Binding-site contacts:
Ligand atom C10 contacts residue MET164 of chain 1.B at 3.5 Å (hydrophobic).
Ligand atom C11 contacts residue MET164 of chain 1.B at 3.3 Å (hydrophobic).
Ligand atom F1 contacts residue ARG251 of chain 1.B at 2.9 Å.
Ligand atom C2 contacts residue ARG251 of chain 1.B at 3.4 Å.
Ligand atom C14 contacts residue TRP407 of chain 1.A at 3.4 Å (hydrophobic).
Ligand atom C3 contacts residue ILE163 of chain 1.B at 3.8 Å (hydrophobic).
Ligand atom C8 contacts residue ARG162 of chain 1.B at 2.9 Å.
Ligand atom C9 contacts residue TYR159 of chain 1.B at 3.3 Å (hydrophobic).
Ligand atom C12 contacts residue ARG156 of chain 1.B at 3.7 Å.
Ligand atom C7 contacts residue ARG156 of chain 1.B at 3.8 Å.
Ligand atom C5 contacts residue ARG162 of chain 1.B at 3.7 Å.
Ligand atom C8 contacts residue PRO160 of chain 1.B at 3.7 Å (hydrophobic).
Ligand atom C6 contacts residue ARG162 of chain 1.B at 3.6 Å.
Ligand atom C6 contacts residue ASP197 of chain 1.B at 3.7 Å.
Ligand atom C11 contacts residue ASN195 of chain 1.B at 3.3 Å.
Ligand atom C10 contacts residue ILE155 of chain 1.B at 3.7 Å (hydrophobic).
Ligand atom C8 contacts residue TYR159 of chain 1.B at 3.3 Å (hydrophobic).
Ligand atom C9 contacts residue ARG156 of chain 1.B at 3.6 Å.
Ligand atom C6 contacts residue ARG156 of chain 1.B at 3.8 Å.
Ligand atom N1 contacts residue ARG162 of chain 1.B at 2.7 Å (salt-bridge).
Ligand atom C1 contacts residue ILE163 of chain 1.B at 3.6 Å (hydrophobic).
Ligand atom C2 contacts residue ARG162 of chain 1.B at 3.8 Å.
Ligand atom C4 contacts residue ARG162 of chain 1.B at 3.7 Å.
Ligand atom F1 contacts residue ILE163 of chain 1.B at 3.6 Å.
Ligand atom C3 contacts residue ARG162 of chain 1.B at 3.0 Å.
Ligand atom N1 contacts residue PRO160 of chain 1.B at 3.4 Å (h-bond).
Ligand atom C13 contacts residue ASP197 of chain 1.B at 3.1 Å.
Ligand atom C10 contacts residue ARG156 of chain 1.B at 3.4 Å.
Ligand atom C11 contacts residue ARG156 of chain 1.B at 3.5 Å.
Ligand atom C4 contacts residue ASP197 of chain 1.B at 3.4 Å.
Ligand atom C2 contacts residue ASP161 of chain 1.B at 3.7 Å.
Ligand atom C12 contacts residue MET164 of chain 1.B at 3.5 Å (hydrophobic).
Ligand atom C5 contacts residue ASP197 of chain 1.B at 3.1 Å.
Ligand atom C2 contacts residue ILE163 of chain 1.B at 3.8 Å (hydrophobic).
Ligand atom N1 contacts residue ASP197 of chain 1.B at 3.3 Å (salt-bridge).
Ligand atom C9 contacts residue ARG162 of chain 1.B at 3.7 Å.
Ligand atom C7 contacts residue ARG162 of chain 1.B at 3.5 Å.
Ligand atom C12 contacts residue ASN195 of chain 1.B at 3.1 Å.
Ligand atom C3 contacts residue ASP161 of chain 1.B at 3.5 Å.
Ligand atom C6 contacts residue PRO160 of chain 1.B at 3.6 Å (hydrophobic).

Sequence of chain 1.A:
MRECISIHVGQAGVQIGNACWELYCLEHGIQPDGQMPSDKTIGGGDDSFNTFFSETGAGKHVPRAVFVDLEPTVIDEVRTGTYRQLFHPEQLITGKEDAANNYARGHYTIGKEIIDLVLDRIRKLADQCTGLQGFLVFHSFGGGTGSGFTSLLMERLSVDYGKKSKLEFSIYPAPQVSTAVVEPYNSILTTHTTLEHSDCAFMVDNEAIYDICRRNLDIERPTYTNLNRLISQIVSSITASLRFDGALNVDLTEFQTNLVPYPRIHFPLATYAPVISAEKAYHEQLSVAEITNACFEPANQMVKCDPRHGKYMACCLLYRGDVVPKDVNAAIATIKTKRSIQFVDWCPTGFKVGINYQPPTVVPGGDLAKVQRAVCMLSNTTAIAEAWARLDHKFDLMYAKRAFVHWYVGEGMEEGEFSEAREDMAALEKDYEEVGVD

Sequence of chain 1.B:
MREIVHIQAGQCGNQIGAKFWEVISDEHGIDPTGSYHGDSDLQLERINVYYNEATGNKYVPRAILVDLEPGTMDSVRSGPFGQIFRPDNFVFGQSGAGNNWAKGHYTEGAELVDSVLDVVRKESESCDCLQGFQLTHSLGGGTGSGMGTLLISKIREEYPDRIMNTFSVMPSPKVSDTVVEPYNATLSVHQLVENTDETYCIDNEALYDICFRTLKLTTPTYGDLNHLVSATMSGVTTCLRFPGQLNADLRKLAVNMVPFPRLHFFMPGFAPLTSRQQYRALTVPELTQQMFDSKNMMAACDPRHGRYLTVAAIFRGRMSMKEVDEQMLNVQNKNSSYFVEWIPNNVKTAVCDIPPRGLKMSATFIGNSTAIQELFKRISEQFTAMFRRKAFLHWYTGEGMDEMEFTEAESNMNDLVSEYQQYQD

This protein binds this small molecule.
Small molecule (SMILES): Fc1ccc(CNCc2ccccc2)cc1